Sequence of chain 1.A:
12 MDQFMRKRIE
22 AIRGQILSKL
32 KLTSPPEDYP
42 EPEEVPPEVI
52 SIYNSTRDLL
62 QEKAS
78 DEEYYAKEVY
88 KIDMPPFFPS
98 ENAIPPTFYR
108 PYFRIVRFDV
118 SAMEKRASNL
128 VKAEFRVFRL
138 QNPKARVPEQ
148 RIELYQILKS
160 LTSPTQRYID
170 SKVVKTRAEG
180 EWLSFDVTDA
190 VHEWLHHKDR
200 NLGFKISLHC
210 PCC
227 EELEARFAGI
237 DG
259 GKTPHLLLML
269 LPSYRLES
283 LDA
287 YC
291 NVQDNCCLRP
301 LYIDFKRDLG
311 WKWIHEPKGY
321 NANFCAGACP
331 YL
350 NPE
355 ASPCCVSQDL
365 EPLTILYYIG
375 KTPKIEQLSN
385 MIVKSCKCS

Binding-site contacts:
Ligand atom C1 contacts residue ARG58 of chain 1.A at 3.9 Å.
Ligand atom C3 contacts residue ASN55 of chain 1.A at 3.7 Å.
Ligand atom O5 contacts residue ARG58 of chain 1.A at 3.0 Å (salt-bridge).
Ligand atom C6 contacts residue ARG58 of chain 1.A at 3.7 Å.
Ligand atom O7 contacts residue ILE51 of chain 1.A at 3.8 Å.
Ligand atom C1 contacts residue ASN55 of chain 1.A at 1.4 Å.
Ligand atom C7 contacts residue ILE51 of chain 1.A at 4.5 Å (hydrophobic).
Ligand atom O5 contacts residue ASN55 of chain 1.A at 2.3 Å (h-bond).
Ligand atom C5 contacts residue ASN55 of chain 1.A at 3.6 Å.
Ligand atom C7 contacts residue ASN55 of chain 1.A at 3.5 Å.
Ligand atom C5 contacts residue ARG58 of chain 1.A at 4.0 Å.
Ligand atom C2 contacts residue ASN55 of chain 1.A at 2.3 Å.
Ligand atom C4 contacts residue ASN55 of chain 1.A at 4.1 Å.
Ligand atom N2 contacts residue ASN55 of chain 1.A at 2.8 Å (h-bond).
Ligand atom O7 contacts residue ASN55 of chain 1.A at 3.8 Å.
Ligand atom O6 contacts residue ARG58 of chain 1.A at 4.2 Å.

This small molecule binds to this protein.
Small molecule (SMILES): CC(=O)N[C@@H]1[C@@H](O)[C@H](O)[C@@H](CO)O[C@H]1O